Binding-site contacts:
Ligand atom C10 contacts residue SER139 of chain 1.C at 3.5 Å.
Ligand atom C1 contacts residue GLY113 of chain 1.C at 3.9 Å.
Ligand atom C9 contacts residue SER139 of chain 1.C at 3.8 Å.
Ligand atom O5 contacts residue THR117 of chain 1.C at 3.4 Å.
Ligand atom C29 contacts residue SER139 of chain 1.C at 3.8 Å.
Ligand atom C32 contacts residue ILE101 of chain 1.C at 3.2 Å (hydrophobic).
Ligand atom C16 contacts residue LEU86 of chain 1.C at 3.3 Å (hydrophobic).
Ligand atom O6 contacts residue PRO105 of chain 1.C at 3.5 Å.
Ligand atom C2 contacts residue GLY113 of chain 1.C at 3.0 Å.
Ligand atom C27 contacts residue SER139 of chain 1.C at 2.8 Å.
Ligand atom C11 contacts residue PRO105 of chain 1.C at 3.8 Å (hydrophobic).
Ligand atom O8 contacts residue LEU147 of chain 1.D at 3.2 Å.
Ligand atom C26 contacts residue PRO105 of chain 1.C at 3.4 Å (hydrophobic).
Ligand atom O12 contacts residue PRO105 of chain 1.C at 3.8 Å.
Ligand atom C3 contacts residue VAL67 of chain 1.C at 3.6 Å (hydrophobic).
Ligand atom O1 contacts residue LEU62 of chain 1.C at 3.4 Å (h-bond).
Ligand atom C28 contacts residue SER139 of chain 1.C at 3.4 Å.
Ligand atom O13 contacts residue SER139 of chain 1.C at 2.5 Å (h-bond).
Ligand atom O1 contacts residue VAL65 of chain 1.C at 3.5 Å (h-bond).
Ligand atom O4 contacts residue THR117 of chain 1.C at 2.3 Å (h-bond).
Ligand atom O9 contacts residue ILE101 of chain 1.C at 3.5 Å (h-bond).
Ligand atom C24 contacts residue PRO105 of chain 1.C at 3.4 Å (hydrophobic).
Ligand atom C4 contacts residue GLY113 of chain 1.C at 3.6 Å.
Ligand atom C26 contacts residue SER139 of chain 1.C at 3.3 Å.
Ligand atom C25 contacts residue PRO105 of chain 1.C at 3.1 Å (hydrophobic).
Ligand atom C32 contacts residue ALA100 of chain 1.C at 2.9 Å (hydrophobic).
Ligand atom O4 contacts residue GLY113 of chain 1.C at 3.6 Å (h-bond).
Ligand atom C16 contacts residue VAL65 of chain 1.C at 3.4 Å (hydrophobic).
Ligand atom C6 contacts residue THR117 of chain 1.C at 3.4 Å.
Ligand atom O14 contacts residue SER139 of chain 1.C at 3.6 Å.
Ligand atom C4 contacts residue THR117 of chain 1.C at 3.6 Å.
Ligand atom C5 contacts residue THR117 of chain 1.C at 3.9 Å.
Ligand atom C2 contacts residue VAL67 of chain 1.C at 3.5 Å (hydrophobic).
Ligand atom C19 contacts residue ILE101 of chain 1.C at 3.6 Å (hydrophobic).
Ligand atom O8 contacts residue ILE101 of chain 1.C at 3.8 Å.
Ligand atom O14 contacts residue THR143 of chain 1.C at 3.6 Å.
Ligand atom C17 contacts residue ILE101 of chain 1.C at 3.5 Å (hydrophobic).
Ligand atom C4 contacts residue VAL67 of chain 1.C at 3.5 Å (hydrophobic).
Ligand atom O8 contacts residue GLU148 of chain 1.D at 3.6 Å (salt-bridge).
Ligand atom O2 contacts residue GLY113 of chain 1.C at 3.8 Å.

Sequence of chain 1.D:
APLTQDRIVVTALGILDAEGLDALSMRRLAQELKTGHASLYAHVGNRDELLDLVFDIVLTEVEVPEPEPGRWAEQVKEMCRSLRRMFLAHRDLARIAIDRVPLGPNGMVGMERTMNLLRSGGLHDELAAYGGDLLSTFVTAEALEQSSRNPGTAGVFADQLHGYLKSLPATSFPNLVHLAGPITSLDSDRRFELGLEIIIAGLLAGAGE

The protein below binds the small molecule below.
Small molecule (SMILES): C[C@H]1O[C@H](CC(=O)O)CC2=C1C(=O)c1c(O)c(-c3cc(O)c4c(c3O)C(=O)C3=C(C[C@@H](CC(=O)O)O[C@@H]3C)C4=O)cc(O)c1C2=O

Sequence of chain 1.C:
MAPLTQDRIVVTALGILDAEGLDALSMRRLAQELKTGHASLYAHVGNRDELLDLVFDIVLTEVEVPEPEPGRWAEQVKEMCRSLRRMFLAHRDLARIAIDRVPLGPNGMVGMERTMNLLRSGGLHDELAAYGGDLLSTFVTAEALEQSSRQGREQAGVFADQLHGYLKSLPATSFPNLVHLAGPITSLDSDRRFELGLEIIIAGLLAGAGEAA